Sequence of chain 2.B:
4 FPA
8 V

Binding-site contacts:
Ligand atom C03 contacts residue PRO172 of chain 2.A at 3.2 Å (hydrophobic).
Ligand atom CL1 contacts residue PHE124 of chain 2.A at 4.0 Å.
Ligand atom C17 contacts residue VAL8 of chain 2.B at 3.7 Å (hydrophobic).
Ligand atom C03 contacts residue VAL8 of chain 2.B at 4.2 Å (hydrophobic).
Ligand atom C10 contacts residue CYS47 of chain 2.A at 3.5 Å (hydrophobic).
Ligand atom C04 contacts residue ILE224 of chain 2.A at 3.9 Å (hydrophobic).
Ligand atom CL1 contacts residue GLY176 of chain 2.A at 4.4 Å.
Ligand atom O06 contacts residue ILE224 of chain 2.A at 4.1 Å.
Ligand atom C11 contacts residue VAL51 of chain 2.A at 3.6 Å (hydrophobic).
Ligand atom C16 contacts residue VAL8 of chain 2.B at 4.2 Å (hydrophobic).
Ligand atom CL1 contacts residue ILE173 of chain 2.A at 4.0 Å.
Ligand atom C02 contacts residue PHE124 of chain 2.A at 4.4 Å (hydrophobic).
Ligand atom CL1 contacts residue LYS127 of chain 2.A at 3.5 Å.
Ligand atom C11 contacts residue CYS47 of chain 2.A at 3.1 Å (hydrophobic).
Ligand atom N09 contacts residue CYS47 of chain 2.A at 4.3 Å.
Ligand atom C03 contacts residue ILE173 of chain 2.A at 4.1 Å (hydrophobic).
Ligand atom C14 contacts residue LEU223 of chain 2.A at 3.9 Å (hydrophobic).
Ligand atom CL1 contacts residue PRO172 of chain 2.A at 4.5 Å.
Ligand atom C05 contacts residue ILE224 of chain 2.A at 4.3 Å (hydrophobic).
Ligand atom C04 contacts residue PRO172 of chain 2.A at 3.9 Å (hydrophobic).
Ligand atom C15 contacts residue ILE224 of chain 2.A at 4.3 Å (hydrophobic).
Ligand atom CL1 contacts residue VAL8 of chain 2.B at 4.3 Å.
Ligand atom C17 contacts residue PHE124 of chain 2.A at 4.3 Å (hydrophobic).
Ligand atom S12 contacts residue CYS47 of chain 2.A at 2.0 Å (h-bond).
Ligand atom C02 contacts residue VAL8 of chain 2.B at 3.9 Å (hydrophobic).
Ligand atom S12 contacts residue PHE124 of chain 2.A at 4.1 Å.
Ligand atom C15 contacts residue VAL8 of chain 2.B at 4.1 Å (hydrophobic).
Ligand atom C02 contacts residue PRO172 of chain 2.A at 4.3 Å (hydrophobic).

This protein binds this small molecule.
Small molecule (SMILES): CC(C)(Oc1ccc(Cl)cc1)C(=O)NCCS

Sequence of chain 2.A:
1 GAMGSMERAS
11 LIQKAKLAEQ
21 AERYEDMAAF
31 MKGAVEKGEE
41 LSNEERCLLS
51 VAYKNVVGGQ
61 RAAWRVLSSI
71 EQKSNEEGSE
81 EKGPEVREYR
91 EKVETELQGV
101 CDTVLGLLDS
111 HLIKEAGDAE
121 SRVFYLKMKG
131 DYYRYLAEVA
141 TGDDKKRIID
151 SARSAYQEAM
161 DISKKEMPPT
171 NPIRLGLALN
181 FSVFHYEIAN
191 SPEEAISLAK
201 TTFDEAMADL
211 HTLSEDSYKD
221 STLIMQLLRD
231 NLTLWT